Sequence of chain 1.D:
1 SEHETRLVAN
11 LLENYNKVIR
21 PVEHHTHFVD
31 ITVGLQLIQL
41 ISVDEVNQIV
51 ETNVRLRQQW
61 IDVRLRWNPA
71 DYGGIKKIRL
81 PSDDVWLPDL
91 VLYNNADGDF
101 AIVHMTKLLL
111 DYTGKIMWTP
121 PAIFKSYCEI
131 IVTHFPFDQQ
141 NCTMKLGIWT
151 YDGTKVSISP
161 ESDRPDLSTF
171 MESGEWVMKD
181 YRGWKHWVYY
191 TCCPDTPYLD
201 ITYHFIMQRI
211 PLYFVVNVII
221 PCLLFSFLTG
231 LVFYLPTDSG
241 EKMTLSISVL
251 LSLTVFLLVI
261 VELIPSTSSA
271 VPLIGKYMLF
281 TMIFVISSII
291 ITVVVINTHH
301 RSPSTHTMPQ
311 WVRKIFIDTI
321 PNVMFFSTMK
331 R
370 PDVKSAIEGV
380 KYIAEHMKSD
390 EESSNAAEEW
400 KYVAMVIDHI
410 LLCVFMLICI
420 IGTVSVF

Binding-site contacts:
Ligand atom C4 contacts residue THR298 of chain 1.D at 4.4 Å.
Ligand atom O1 contacts residue ARG301 of chain 1.D at 3.9 Å.
Ligand atom C4 contacts residue TRP399 of chain 1.D at 4.2 Å (hydrophobic).
Ligand atom C22 contacts residue LEU410 of chain 1.D at 3.7 Å (hydrophobic).
Ligand atom C3 contacts residue POV1 of chain 1.V at 4.2 Å.
Ligand atom C18 contacts residue VAL294 of chain 1.D at 3.9 Å (hydrophobic).
Ligand atom C14 contacts residue PHE316 of chain 1.D at 4.1 Å (hydrophobic).
Ligand atom C25 contacts residue VAL413 of chain 1.D at 4.3 Å (hydrophobic).
Ligand atom C6 contacts residue VAL312 of chain 1.D at 4.5 Å (hydrophobic).
Ligand atom C23 contacts residue LEU410 of chain 1.D at 4.1 Å (hydrophobic).
Ligand atom C15 contacts residue ILE406 of chain 1.D at 3.7 Å (hydrophobic).
Ligand atom C11 contacts residue POV1 of chain 1.V at 3.8 Å.
Ligand atom C15 contacts residue PHE316 of chain 1.D at 3.3 Å (hydrophobic).
Ligand atom C18 contacts residue ILE406 of chain 1.D at 4.0 Å (hydrophobic).
Ligand atom C1 contacts residue POV1 of chain 1.V at 2.9 Å.
Ligand atom C7 contacts residue PHE316 of chain 1.D at 3.0 Å (hydrophobic).
Ligand atom C18 contacts residue ILE291 of chain 1.D at 2.9 Å (hydrophobic).
Ligand atom C13 contacts residue ILE291 of chain 1.D at 4.0 Å (hydrophobic).
Ligand atom C7 contacts residue ILE406 of chain 1.D at 3.3 Å (hydrophobic).
Ligand atom C6 contacts residue PHE316 of chain 1.D at 3.6 Å (hydrophobic).
Ligand atom C20 contacts residue ILE291 of chain 1.D at 3.3 Å (hydrophobic).
Ligand atom C12 contacts residue POV1 of chain 1.V at 3.6 Å.
Ligand atom C6 contacts residue ILE406 of chain 1.D at 3.7 Å (hydrophobic).
Ligand atom C19 contacts residue THR298 of chain 1.D at 3.8 Å.
Ligand atom C14 contacts residue ILE406 of chain 1.D at 4.3 Å (hydrophobic).
Ligand atom C11 contacts residue VAL294 of chain 1.D at 4.2 Å (hydrophobic).
Ligand atom O1 contacts residue TRP399 of chain 1.D at 4.0 Å.
Ligand atom C22 contacts residue ILE291 of chain 1.D at 3.9 Å (hydrophobic).
Ligand atom C19 contacts residue POV1 of chain 1.V at 3.0 Å.
Ligand atom C19 contacts residue VAL294 of chain 1.D at 3.3 Å (hydrophobic).
Ligand atom C24 contacts residue LEU410 of chain 1.D at 3.6 Å (hydrophobic).
Ligand atom C8 contacts residue ILE406 of chain 1.D at 3.6 Å (hydrophobic).
Ligand atom C21 contacts residue ILE291 of chain 1.D at 4.2 Å (hydrophobic).
Ligand atom C8 contacts residue PHE316 of chain 1.D at 4.2 Å (hydrophobic).
Ligand atom C17 contacts residue ILE291 of chain 1.D at 4.1 Å (hydrophobic).
Ligand atom C3 contacts residue VAL312 of chain 1.D at 4.4 Å (hydrophobic).
Ligand atom C16 contacts residue ILE406 of chain 1.D at 4.4 Å (hydrophobic).
Ligand atom C2 contacts residue POV1 of chain 1.V at 2.8 Å.
Ligand atom C10 contacts residue POV1 of chain 1.V at 3.6 Å.
Ligand atom C5 contacts residue ILE406 of chain 1.D at 4.5 Å (hydrophobic).

A protein and the small-molecule ligand that binds it are described below.
Small molecule (SMILES): CC(C)CCC[C@@H](C)[C@H]1CC[C@H]2[C@@H]3CC=C4C[C@@H](O)CC[C@]4(C)[C@H]3CC[C@]12C